This small molecule binds to this protein.
Small molecule (SMILES): CC(=O)N[C@H]1[C@H](O[C@H]2[C@H](O)[C@@H](NC(C)=O)CO[C@@H]2CO)O[C@H](CO)[C@@H](O[C@@H]2O[C@H](CO)[C@@H](O)[C@H](O)[C@@H]2O)[C@@H]1O

Binding-site contacts:
Ligand atom O7 contacts residue ASN647 of chain 1.D at 3.4 Å (h-bond).
Ligand atom C5 contacts residue ASN647 of chain 1.D at 3.6 Å.
Ligand atom C3 contacts residue ASN647 of chain 1.D at 3.8 Å.
Ligand atom C8 contacts residue CYS621 of chain 1.D at 4.5 Å (hydrophobic).
Ligand atom O5 contacts residue LYS622 of chain 1.D at 3.0 Å (salt-bridge).
Ligand atom C7 contacts residue MET646 of chain 1.D at 4.4 Å (hydrophobic).
Ligand atom C8 contacts residue LYS622 of chain 1.D at 3.5 Å.
Ligand atom N2 contacts residue ASN647 of chain 1.D at 2.9 Å (h-bond).
Ligand atom O6 contacts residue THR624 of chain 1.D at 3.8 Å.
Ligand atom C4 contacts residue LYS622 of chain 1.D at 4.3 Å.
Ligand atom O5 contacts residue ASN647 of chain 1.D at 2.3 Å (h-bond).
Ligand atom C8 contacts residue CYS644 of chain 1.D at 3.2 Å (hydrophobic).
Ligand atom C2 contacts residue ASN647 of chain 1.D at 2.5 Å.
Ligand atom C1 contacts residue ASN647 of chain 1.D at 1.4 Å.
Ligand atom C3 contacts residue LYS622 of chain 1.D at 3.8 Å.
Ligand atom C7 contacts residue LYS622 of chain 1.D at 3.8 Å.
Ligand atom O3 contacts residue LYS622 of chain 1.D at 3.2 Å.
Ligand atom C8 contacts residue MET646 of chain 1.D at 3.4 Å (hydrophobic).
Ligand atom C8 contacts residue ASN647 of chain 1.D at 3.1 Å.
Ligand atom N2 contacts residue LYS622 of chain 1.D at 3.2 Å (salt-bridge).
Ligand atom C5 contacts residue LYS622 of chain 1.D at 4.1 Å.
Ligand atom C1 contacts residue LYS622 of chain 1.D at 3.1 Å.
Ligand atom O7 contacts residue MET646 of chain 1.D at 4.2 Å.
Ligand atom C2 contacts residue LYS622 of chain 1.D at 3.3 Å.
Ligand atom C6 contacts residue LYS622 of chain 1.D at 4.0 Å.
Ligand atom C4 contacts residue ASN647 of chain 1.D at 4.2 Å.
Ligand atom C7 contacts residue ASN647 of chain 1.D at 3.0 Å.

Sequence of chain 1.D:
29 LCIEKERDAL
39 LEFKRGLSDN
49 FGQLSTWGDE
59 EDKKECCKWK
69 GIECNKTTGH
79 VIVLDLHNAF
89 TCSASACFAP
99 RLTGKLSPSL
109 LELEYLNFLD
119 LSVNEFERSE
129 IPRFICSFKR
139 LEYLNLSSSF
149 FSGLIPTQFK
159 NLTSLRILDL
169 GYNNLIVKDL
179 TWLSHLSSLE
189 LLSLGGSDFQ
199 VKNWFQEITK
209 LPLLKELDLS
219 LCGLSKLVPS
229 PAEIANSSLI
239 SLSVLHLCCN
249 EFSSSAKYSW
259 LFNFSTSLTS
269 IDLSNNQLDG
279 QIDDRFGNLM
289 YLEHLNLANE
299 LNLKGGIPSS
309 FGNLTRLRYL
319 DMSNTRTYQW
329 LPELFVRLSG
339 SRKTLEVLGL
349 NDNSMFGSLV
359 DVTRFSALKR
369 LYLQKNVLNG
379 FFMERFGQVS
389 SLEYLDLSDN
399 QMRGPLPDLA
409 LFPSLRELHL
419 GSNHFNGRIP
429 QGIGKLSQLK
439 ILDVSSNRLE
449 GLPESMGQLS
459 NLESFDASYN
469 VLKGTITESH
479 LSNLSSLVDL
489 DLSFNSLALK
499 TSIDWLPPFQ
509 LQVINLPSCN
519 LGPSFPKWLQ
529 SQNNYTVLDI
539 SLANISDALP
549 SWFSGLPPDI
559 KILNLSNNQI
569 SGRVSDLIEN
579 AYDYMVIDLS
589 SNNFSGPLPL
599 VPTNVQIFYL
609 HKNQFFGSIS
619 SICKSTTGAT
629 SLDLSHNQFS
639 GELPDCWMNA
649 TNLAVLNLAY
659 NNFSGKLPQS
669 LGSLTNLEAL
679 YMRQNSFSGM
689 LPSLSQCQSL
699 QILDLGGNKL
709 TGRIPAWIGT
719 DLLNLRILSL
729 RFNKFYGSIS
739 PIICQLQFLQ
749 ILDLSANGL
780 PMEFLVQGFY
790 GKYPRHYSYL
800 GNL